Binding-site contacts:
Ligand atom CB contacts residue HIS136 of chain 1.A at 3.7 Å.
Ligand atom N contacts residue HIS136 of chain 1.A at 4.3 Å.
Ligand atom C contacts residue SER135 of chain 1.A at 3.2 Å.
Ligand atom C contacts residue LEU65 of chain 1.A at 4.5 Å (hydrophobic).
Ligand atom SG contacts residue ALA83 of chain 1.A at 4.0 Å.
Ligand atom N contacts residue LEU204 of chain 1.A at 4.0 Å.
Ligand atom CA contacts residue ASP178 of chain 1.A at 3.6 Å.
Ligand atom OXT contacts residue SER135 of chain 1.A at 2.9 Å (h-bond).
Ligand atom N contacts residue THR86 of chain 1.A at 2.8 Å (h-bond).
Ligand atom C contacts residue GLY84 of chain 1.A at 4.5 Å.
Ligand atom N contacts residue SER135 of chain 1.A at 4.0 Å.
Ligand atom CA contacts residue THR86 of chain 1.A at 3.6 Å.
Ligand atom O contacts residue GLY84 of chain 1.A at 4.1 Å.
Ligand atom SG contacts residue GLY84 of chain 1.A at 3.5 Å (h-bond).
Ligand atom OXT contacts residue LEU65 of chain 1.A at 3.7 Å.
Ligand atom CA contacts residue SER135 of chain 1.A at 3.4 Å.
Ligand atom O contacts residue THR86 of chain 1.A at 2.9 Å (h-bond).
Ligand atom SG contacts residue ARG25 of chain 1.A at 3.9 Å.
Ligand atom O contacts residue SER135 of chain 1.A at 3.8 Å.
Ligand atom N contacts residue ASP178 of chain 1.A at 2.7 Å (salt-bridge).
Ligand atom C contacts residue SER134 of chain 1.A at 4.4 Å.
Ligand atom CB contacts residue GLY84 of chain 1.A at 4.2 Å.
Ligand atom CA contacts residue GLY84 of chain 1.A at 4.0 Å.
Ligand atom C contacts residue THR86 of chain 1.A at 3.9 Å.
Ligand atom N contacts residue GLY84 of chain 1.A at 3.0 Å (h-bond).
Ligand atom CA contacts residue HIS136 of chain 1.A at 3.7 Å.
Ligand atom N contacts residue LEU85 of chain 1.A at 4.2 Å.
Ligand atom SG contacts residue LEU65 of chain 1.A at 4.0 Å.
Ligand atom CB contacts residue ASP178 of chain 1.A at 4.0 Å.
Ligand atom O contacts residue LEU85 of chain 1.A at 3.6 Å.
Ligand atom OXT contacts residue SER134 of chain 1.A at 3.2 Å.

A protein and the small-molecule ligand that binds it are described below.
Small molecule (SMILES): N[C@@H](CS)C(=O)O

Sequence of chain 1.A:
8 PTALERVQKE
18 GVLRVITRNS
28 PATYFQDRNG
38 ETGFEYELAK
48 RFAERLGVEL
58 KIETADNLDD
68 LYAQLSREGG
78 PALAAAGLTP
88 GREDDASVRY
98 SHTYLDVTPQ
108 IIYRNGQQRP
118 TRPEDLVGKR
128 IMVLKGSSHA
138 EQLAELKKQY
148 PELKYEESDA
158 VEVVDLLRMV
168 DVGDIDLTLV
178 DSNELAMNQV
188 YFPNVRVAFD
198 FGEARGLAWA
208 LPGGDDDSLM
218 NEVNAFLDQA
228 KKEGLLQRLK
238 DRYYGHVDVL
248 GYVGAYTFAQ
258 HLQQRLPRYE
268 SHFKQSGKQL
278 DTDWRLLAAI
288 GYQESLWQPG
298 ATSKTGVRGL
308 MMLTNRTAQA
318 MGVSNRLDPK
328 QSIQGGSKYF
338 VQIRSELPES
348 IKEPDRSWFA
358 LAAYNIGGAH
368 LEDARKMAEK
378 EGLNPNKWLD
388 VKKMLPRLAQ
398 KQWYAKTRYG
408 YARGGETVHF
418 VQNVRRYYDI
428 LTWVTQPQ